Sequence of chain 1.D:
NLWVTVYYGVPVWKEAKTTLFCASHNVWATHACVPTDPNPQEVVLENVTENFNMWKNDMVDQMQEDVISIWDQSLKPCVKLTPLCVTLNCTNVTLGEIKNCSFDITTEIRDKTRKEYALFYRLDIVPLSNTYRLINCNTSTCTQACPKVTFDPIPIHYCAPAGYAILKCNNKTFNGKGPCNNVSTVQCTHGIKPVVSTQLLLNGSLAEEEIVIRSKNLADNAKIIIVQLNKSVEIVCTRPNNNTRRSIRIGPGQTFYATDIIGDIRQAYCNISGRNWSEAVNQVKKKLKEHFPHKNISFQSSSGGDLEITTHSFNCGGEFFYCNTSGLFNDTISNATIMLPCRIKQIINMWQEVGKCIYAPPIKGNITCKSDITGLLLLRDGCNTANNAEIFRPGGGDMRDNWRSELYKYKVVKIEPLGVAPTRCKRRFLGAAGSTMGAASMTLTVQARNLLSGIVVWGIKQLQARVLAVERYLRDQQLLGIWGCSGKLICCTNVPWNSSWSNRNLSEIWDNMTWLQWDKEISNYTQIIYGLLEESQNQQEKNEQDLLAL

This small molecule binds to this protein.
Small molecule (SMILES): CC(=O)N[C@H]1[C@H](O[C@H]2[C@H](O)[C@@H](NC(C)=O)CO[C@@H]2CO)O[C@H](CO)[C@@H](O[C@@H]2O[C@H](CO)[C@@H](O)[C@H](O)[C@@H]2O)[C@@H]1O

Binding-site contacts:
Ligand atom O5 contacts residue ASN218 of chain 1.D at 2.4 Å (h-bond).
Ligand atom N2 contacts residue ASN218 of chain 1.D at 2.8 Å (h-bond).
Ligand atom C5 contacts residue VAL55 of chain 1.D at 4.0 Å (hydrophobic).
Ligand atom C2 contacts residue ASN218 of chain 1.D at 2.4 Å.
Ligand atom C3 contacts residue ASN218 of chain 1.D at 3.7 Å.
Ligand atom C6 contacts residue ASN206 of chain 1.D at 3.8 Å.
Ligand atom O6 contacts residue ASN218 of chain 1.D at 4.4 Å.
Ligand atom C6 contacts residue ASN218 of chain 1.D at 4.5 Å.
Ligand atom C6 contacts residue VAL55 of chain 1.D at 4.3 Å (hydrophobic).
Ligand atom C7 contacts residue ASN218 of chain 1.D at 3.4 Å.
Ligand atom C5 contacts residue ASN218 of chain 1.D at 3.7 Å.
Ligand atom O5 contacts residue ASN206 of chain 1.D at 3.8 Å.
Ligand atom O6 contacts residue ASN206 of chain 1.D at 3.8 Å.
Ligand atom C8 contacts residue GLU53 of chain 1.D at 3.5 Å.
Ligand atom C4 contacts residue ASN218 of chain 1.D at 4.2 Å.
Ligand atom C7 contacts residue VAL55 of chain 1.D at 4.5 Å (hydrophobic).
Ligand atom C8 contacts residue ASN218 of chain 1.D at 4.4 Å.
Ligand atom C1 contacts residue ASN218 of chain 1.D at 1.5 Å.
Ligand atom C8 contacts residue VAL55 of chain 1.D at 4.0 Å (hydrophobic).
Ligand atom O7 contacts residue ASN218 of chain 1.D at 3.5 Å.